Sequence of chain 9.D:
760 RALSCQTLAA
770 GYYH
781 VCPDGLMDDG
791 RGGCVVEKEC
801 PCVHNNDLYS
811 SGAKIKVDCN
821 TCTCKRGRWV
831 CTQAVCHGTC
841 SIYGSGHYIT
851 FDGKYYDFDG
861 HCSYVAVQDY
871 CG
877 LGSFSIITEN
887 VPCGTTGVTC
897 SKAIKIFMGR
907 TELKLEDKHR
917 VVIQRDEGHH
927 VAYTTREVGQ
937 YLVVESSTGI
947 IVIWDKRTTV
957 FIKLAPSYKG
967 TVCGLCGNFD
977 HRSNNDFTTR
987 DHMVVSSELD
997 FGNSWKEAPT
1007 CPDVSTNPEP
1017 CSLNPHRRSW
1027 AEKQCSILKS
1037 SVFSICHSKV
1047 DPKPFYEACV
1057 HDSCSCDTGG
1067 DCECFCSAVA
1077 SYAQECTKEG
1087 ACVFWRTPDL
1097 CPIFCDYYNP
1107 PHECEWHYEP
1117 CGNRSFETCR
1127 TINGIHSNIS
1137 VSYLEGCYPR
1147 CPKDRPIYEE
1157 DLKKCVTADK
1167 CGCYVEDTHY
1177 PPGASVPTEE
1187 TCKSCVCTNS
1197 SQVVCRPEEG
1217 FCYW

The small molecule below binds the protein below.
Small molecule (SMILES): CC(=O)N[C@H]1[C@H](O[C@H]2[C@H](O)[C@@H](NC(C)=O)CO[C@@H]2CO)O[C@H](CO)[C@@H](O)[C@@H]1O

Binding-site contacts:
Ligand atom C8 contacts residue HIS1132 of chain 9.D at 3.2 Å.
Ligand atom C8 contacts residue GLU941 of chain 9.D at 4.0 Å.
Ligand atom O6 contacts residue SER943 of chain 9.D at 4.1 Å.
Ligand atom C7 contacts residue ASN1134 of chain 9.D at 4.1 Å.
Ligand atom O3 contacts residue SER943 of chain 9.D at 4.0 Å.
Ligand atom O5 contacts residue ASN1134 of chain 9.D at 2.4 Å (h-bond).
Ligand atom C1 contacts residue ASN1134 of chain 9.D at 1.4 Å.
Ligand atom C4 contacts residue ASN1134 of chain 9.D at 4.2 Å.
Ligand atom C5 contacts residue ASN1134 of chain 9.D at 3.7 Å.
Ligand atom C7 contacts residue HIS1132 of chain 9.D at 4.1 Å.
Ligand atom C8 contacts residue SER1133 of chain 9.D at 4.5 Å.
Ligand atom N2 contacts residue HIS1132 of chain 9.D at 4.0 Å.
Ligand atom N2 contacts residue GLU941 of chain 9.D at 3.8 Å.
Ligand atom C5 contacts residue SER943 of chain 9.D at 4.5 Å.
Ligand atom O7 contacts residue SER943 of chain 9.D at 3.8 Å.
Ligand atom C4 contacts residue SER943 of chain 9.D at 4.1 Å.
Ligand atom N2 contacts residue ASN1134 of chain 9.D at 2.9 Å (h-bond).
Ligand atom C7 contacts residue GLU941 of chain 9.D at 4.0 Å.
Ligand atom C2 contacts residue SER943 of chain 9.D at 4.5 Å.
Ligand atom C3 contacts residue ASN1134 of chain 9.D at 3.8 Å.
Ligand atom C2 contacts residue ASN1134 of chain 9.D at 2.5 Å.